Sequence of chain 1.A:
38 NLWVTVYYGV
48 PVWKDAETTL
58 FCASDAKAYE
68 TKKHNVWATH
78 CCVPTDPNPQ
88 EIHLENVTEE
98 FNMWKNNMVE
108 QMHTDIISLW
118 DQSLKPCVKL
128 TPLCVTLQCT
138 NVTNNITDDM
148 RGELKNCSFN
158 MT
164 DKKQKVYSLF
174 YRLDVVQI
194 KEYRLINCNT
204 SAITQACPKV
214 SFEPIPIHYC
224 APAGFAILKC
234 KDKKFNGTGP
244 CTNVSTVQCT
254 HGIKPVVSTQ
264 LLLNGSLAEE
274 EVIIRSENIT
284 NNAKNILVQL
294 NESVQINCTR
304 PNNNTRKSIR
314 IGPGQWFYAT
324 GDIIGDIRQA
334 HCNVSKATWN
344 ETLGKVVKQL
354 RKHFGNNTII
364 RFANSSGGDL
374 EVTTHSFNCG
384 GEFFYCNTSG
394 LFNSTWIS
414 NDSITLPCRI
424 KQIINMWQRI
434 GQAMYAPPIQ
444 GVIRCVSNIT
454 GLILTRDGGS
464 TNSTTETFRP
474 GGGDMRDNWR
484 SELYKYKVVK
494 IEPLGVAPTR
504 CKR

Binding-site contacts:
Ligand atom O3 contacts residue NAG1 of chain 1.U at 3.9 Å.
Ligand atom C3 contacts residue ASN390 of chain 1.A at 3.9 Å.
Ligand atom C8 contacts residue NAG1 of chain 1.U at 3.7 Å.
Ligand atom C6 contacts residue NAG1 of chain 1.U at 3.7 Å.
Ligand atom C2 contacts residue NAG1 of chain 1.U at 4.1 Å.
Ligand atom C7 contacts residue NAG1 of chain 1.U at 3.9 Å.
Ligand atom C4 contacts residue ASN390 of chain 1.A at 4.4 Å.
Ligand atom C1 contacts residue ASN390 of chain 1.A at 1.5 Å.
Ligand atom C3 contacts residue NAG1 of chain 1.U at 4.2 Å.
Ligand atom C6 contacts residue NAG1 of chain 1.V at 4.5 Å.
Ligand atom C5 contacts residue ASN390 of chain 1.A at 3.8 Å.
Ligand atom C1 contacts residue NAG1 of chain 1.U at 4.2 Å.
Ligand atom O4 contacts residue NAG1 of chain 1.U at 4.2 Å.
Ligand atom O7 contacts residue ASN390 of chain 1.A at 4.0 Å.
Ligand atom O6 contacts residue NAG1 of chain 1.V at 3.7 Å.
Ligand atom C2 contacts residue ASN390 of chain 1.A at 2.5 Å.
Ligand atom O6 contacts residue SER392 of chain 1.A at 3.9 Å.
Ligand atom C7 contacts residue ASN390 of chain 1.A at 3.7 Å.
Ligand atom C5 contacts residue NAG1 of chain 1.U at 4.2 Å.
Ligand atom C4 contacts residue NAG1 of chain 1.U at 4.3 Å.
Ligand atom N2 contacts residue ASN390 of chain 1.A at 3.0 Å (h-bond).
Ligand atom O5 contacts residue NAG1 of chain 1.U at 3.6 Å.
Ligand atom O5 contacts residue SER392 of chain 1.A at 3.6 Å.
Ligand atom C5 contacts residue SER392 of chain 1.A at 3.9 Å.
Ligand atom N2 contacts residue NAG1 of chain 1.U at 3.1 Å (h-bond).
Ligand atom C1 contacts residue SER392 of chain 1.A at 3.6 Å.
Ligand atom O5 contacts residue ASN390 of chain 1.A at 2.4 Å (h-bond).
Ligand atom O6 contacts residue NAG1 of chain 1.U at 2.9 Å (h-bond).
Ligand atom C6 contacts residue SER392 of chain 1.A at 4.5 Å.

The protein below binds the small molecule below.
Small molecule (SMILES): CC(=O)N[C@H]1[C@H](O[C@H]2[C@H](O)[C@@H](NC(C)=O)CO[C@@H]2CO)O[C@H](CO)[C@@H](O)[C@@H]1O